Sequence of chain 1.B:
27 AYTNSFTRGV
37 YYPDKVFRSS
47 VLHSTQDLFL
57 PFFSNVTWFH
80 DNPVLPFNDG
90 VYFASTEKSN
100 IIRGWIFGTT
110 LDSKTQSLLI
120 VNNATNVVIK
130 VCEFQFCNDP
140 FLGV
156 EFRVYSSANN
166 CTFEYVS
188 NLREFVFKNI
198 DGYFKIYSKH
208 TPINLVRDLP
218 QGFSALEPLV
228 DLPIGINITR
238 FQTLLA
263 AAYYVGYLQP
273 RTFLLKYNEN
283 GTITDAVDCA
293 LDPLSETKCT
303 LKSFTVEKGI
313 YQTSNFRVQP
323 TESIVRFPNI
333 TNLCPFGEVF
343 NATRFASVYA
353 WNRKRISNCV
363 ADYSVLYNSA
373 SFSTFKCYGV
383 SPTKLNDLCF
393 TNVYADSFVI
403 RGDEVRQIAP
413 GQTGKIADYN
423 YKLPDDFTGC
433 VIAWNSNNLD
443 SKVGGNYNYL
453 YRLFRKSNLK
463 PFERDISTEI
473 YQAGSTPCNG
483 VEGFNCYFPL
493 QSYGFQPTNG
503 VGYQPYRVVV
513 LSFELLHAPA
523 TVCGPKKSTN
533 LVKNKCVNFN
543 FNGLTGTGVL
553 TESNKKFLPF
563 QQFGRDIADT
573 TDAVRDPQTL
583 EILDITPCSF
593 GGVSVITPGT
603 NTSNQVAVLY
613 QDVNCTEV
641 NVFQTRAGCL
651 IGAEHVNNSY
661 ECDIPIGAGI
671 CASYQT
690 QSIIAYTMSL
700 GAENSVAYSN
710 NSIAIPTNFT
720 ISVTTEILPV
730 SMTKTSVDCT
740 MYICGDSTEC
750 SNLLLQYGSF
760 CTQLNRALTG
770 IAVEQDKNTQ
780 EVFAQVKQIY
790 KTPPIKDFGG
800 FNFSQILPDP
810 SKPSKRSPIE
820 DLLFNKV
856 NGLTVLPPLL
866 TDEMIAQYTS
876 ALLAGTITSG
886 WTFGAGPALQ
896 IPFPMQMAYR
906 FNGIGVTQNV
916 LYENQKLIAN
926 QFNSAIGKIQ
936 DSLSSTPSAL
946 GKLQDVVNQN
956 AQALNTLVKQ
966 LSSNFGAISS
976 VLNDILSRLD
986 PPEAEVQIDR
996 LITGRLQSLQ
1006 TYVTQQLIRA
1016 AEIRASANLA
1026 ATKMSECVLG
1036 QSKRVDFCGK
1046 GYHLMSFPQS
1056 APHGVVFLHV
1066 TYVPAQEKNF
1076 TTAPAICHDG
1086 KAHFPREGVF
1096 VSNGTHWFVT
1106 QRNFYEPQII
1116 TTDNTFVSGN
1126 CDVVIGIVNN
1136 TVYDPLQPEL

This small molecule binds to this protein.
Small molecule (SMILES): CC(=O)N[C@@H]1[C@@H](O)[C@H](O)[C@@H](CO)O[C@H]1O

Binding-site contacts:
Ligand atom O4 contacts residue TYR28 of chain 1.B at 4.4 Å.
Ligand atom O5 contacts residue TYR28 of chain 1.B at 3.9 Å.
Ligand atom C4 contacts residue ASN61 of chain 1.B at 4.2 Å.
Ligand atom C5 contacts residue TYR28 of chain 1.B at 3.5 Å (hydrophobic).
Ligand atom C7 contacts residue ASN61 of chain 1.B at 3.5 Å.
Ligand atom O7 contacts residue ASN61 of chain 1.B at 3.8 Å.
Ligand atom C5 contacts residue ASN61 of chain 1.B at 3.7 Å.
Ligand atom O5 contacts residue ASN61 of chain 1.B at 2.4 Å (h-bond).
Ligand atom C6 contacts residue TYR28 of chain 1.B at 4.0 Å (hydrophobic).
Ligand atom N2 contacts residue TYR28 of chain 1.B at 4.5 Å.
Ligand atom C1 contacts residue ASN61 of chain 1.B at 1.4 Å.
Ligand atom C2 contacts residue TYR28 of chain 1.B at 4.3 Å (hydrophobic).
Ligand atom C3 contacts residue ASN61 of chain 1.B at 3.8 Å.
Ligand atom C1 contacts residue TYR28 of chain 1.B at 3.6 Å (hydrophobic).
Ligand atom C3 contacts residue TYR28 of chain 1.B at 4.2 Å (hydrophobic).
Ligand atom N2 contacts residue ASN61 of chain 1.B at 2.8 Å (h-bond).
Ligand atom C4 contacts residue TYR28 of chain 1.B at 4.5 Å (hydrophobic).
Ligand atom C2 contacts residue ASN61 of chain 1.B at 2.4 Å.